Binding-site contacts:
Ligand atom CL contacts residue PHE284 of chain 1.A at 3.9 Å.
Ligand atom C9 contacts residue LEU224 of chain 1.A at 3.9 Å (hydrophobic).
Ligand atom C7 contacts residue THR222 of chain 1.A at 3.5 Å.
Ligand atom N contacts residue PHE284 of chain 1.A at 3.6 Å.
Ligand atom C2 contacts residue PHE316 of chain 1.A at 3.5 Å (hydrophobic).
Ligand atom F1 contacts residue ASP223 of chain 1.A at 3.9 Å.
Ligand atom C6 contacts residue ASP262 of chain 1.A at 3.8 Å.
Ligand atom N1 contacts residue ILE280 of chain 1.A at 4.0 Å.
Ligand atom C14 contacts residue GLN313 of chain 1.A at 4.0 Å.
Ligand atom CL contacts residue PHE316 of chain 1.A at 3.6 Å.
Ligand atom C8 contacts residue THR222 of chain 1.A at 4.0 Å.
Ligand atom C7 contacts residue ASP262 of chain 1.A at 3.4 Å.
Ligand atom C14 contacts residue PHE316 of chain 1.A at 3.9 Å (hydrophobic).
Ligand atom F contacts residue LEU224 of chain 1.A at 3.4 Å.
Ligand atom C11 contacts residue THR259 of chain 1.A at 4.0 Å.
Ligand atom F2 contacts residue THR259 of chain 1.A at 3.2 Å.
Ligand atom F1 contacts residue THR222 of chain 1.A at 3.2 Å.
Ligand atom C12 contacts residue HIS110 of chain 1.A at 3.9 Å.
Ligand atom C13 contacts residue LEU263 of chain 1.A at 3.7 Å (hydrophobic).
Ligand atom F1 contacts residue LEU224 of chain 1.A at 3.6 Å.
Ligand atom C1 contacts residue PHE316 of chain 1.A at 3.5 Å (hydrophobic).
Ligand atom N contacts residue PHE316 of chain 1.A at 3.6 Å.
Ligand atom N4 contacts residue PHE316 of chain 1.A at 3.5 Å.
Ligand atom C2 contacts residue ILE280 of chain 1.A at 4.0 Å (hydrophobic).
Ligand atom F2 contacts residue LEU263 of chain 1.A at 3.8 Å.
Ligand atom N3 contacts residue LEU263 of chain 1.A at 4.0 Å.
Ligand atom C10 contacts residue PHE316 of chain 1.A at 3.9 Å (hydrophobic).
Ligand atom C8 contacts residue LEU263 of chain 1.A at 4.0 Å (hydrophobic).
Ligand atom N1 contacts residue PHE316 of chain 1.A at 3.6 Å.
Ligand atom F1 contacts residue THR259 of chain 1.A at 3.6 Å.
Ligand atom C contacts residue PHE284 of chain 1.A at 3.9 Å (hydrophobic).
Ligand atom F contacts residue ILE324 of chain 1.A at 4.0 Å.
Ligand atom C3 contacts residue PHE316 of chain 1.A at 3.6 Å (hydrophobic).
Ligand atom CL contacts residue TYR281 of chain 1.A at 3.6 Å.
Ligand atom C9 contacts residue LEU263 of chain 1.A at 4.0 Å (hydrophobic).
Ligand atom F contacts residue ILE320 of chain 1.A at 3.8 Å.
Ligand atom C contacts residue PHE316 of chain 1.A at 3.4 Å (hydrophobic).
Ligand atom C13 contacts residue PHE316 of chain 1.A at 3.8 Å (hydrophobic).
Ligand atom C14 contacts residue GLN266 of chain 1.A at 3.1 Å.
Ligand atom N3 contacts residue PHE316 of chain 1.A at 3.9 Å.

Sequence of chain 1.A:
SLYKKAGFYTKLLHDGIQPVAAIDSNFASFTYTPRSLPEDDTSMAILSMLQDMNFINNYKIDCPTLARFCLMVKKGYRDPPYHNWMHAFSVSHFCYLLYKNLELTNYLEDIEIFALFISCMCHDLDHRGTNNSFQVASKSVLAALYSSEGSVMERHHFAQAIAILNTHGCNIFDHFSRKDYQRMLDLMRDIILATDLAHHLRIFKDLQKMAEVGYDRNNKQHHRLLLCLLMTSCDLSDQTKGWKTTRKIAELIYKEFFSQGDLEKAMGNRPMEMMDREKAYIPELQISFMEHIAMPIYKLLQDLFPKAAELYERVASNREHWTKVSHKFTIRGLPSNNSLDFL

The small molecule below binds the protein below.
Small molecule (SMILES): C[C@@H](Nc1nc(Cl)nc2c1cnn2C)c1ccc(C(F)(F)F)cc1